Sequence of chain 1.C:
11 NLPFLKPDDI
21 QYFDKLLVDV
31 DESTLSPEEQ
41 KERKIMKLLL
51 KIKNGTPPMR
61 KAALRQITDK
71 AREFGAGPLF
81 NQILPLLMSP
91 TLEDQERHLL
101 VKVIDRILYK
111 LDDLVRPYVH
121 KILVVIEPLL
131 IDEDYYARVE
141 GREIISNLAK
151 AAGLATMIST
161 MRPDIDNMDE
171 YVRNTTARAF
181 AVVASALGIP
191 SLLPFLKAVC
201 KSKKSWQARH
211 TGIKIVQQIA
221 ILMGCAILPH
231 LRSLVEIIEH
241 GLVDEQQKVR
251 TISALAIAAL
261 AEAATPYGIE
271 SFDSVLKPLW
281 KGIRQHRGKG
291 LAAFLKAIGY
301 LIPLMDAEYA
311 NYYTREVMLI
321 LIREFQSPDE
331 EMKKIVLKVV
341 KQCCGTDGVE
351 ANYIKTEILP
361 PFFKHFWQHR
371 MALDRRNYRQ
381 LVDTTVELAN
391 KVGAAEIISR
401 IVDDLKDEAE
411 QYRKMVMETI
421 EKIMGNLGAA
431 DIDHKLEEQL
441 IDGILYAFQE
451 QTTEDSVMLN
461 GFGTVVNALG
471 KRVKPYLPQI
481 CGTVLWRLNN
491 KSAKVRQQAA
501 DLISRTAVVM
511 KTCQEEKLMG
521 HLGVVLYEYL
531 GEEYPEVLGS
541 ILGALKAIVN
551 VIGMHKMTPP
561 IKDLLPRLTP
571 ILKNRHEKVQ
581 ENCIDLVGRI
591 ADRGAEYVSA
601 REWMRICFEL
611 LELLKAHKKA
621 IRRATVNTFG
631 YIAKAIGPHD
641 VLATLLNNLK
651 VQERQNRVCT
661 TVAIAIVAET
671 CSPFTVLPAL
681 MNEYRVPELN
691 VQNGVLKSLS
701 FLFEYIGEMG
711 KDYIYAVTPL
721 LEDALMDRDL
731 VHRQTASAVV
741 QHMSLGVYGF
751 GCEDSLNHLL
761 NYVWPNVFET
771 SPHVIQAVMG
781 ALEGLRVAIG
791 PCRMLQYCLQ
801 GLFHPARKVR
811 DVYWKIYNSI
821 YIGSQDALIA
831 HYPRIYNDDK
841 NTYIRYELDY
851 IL

Binding-site contacts:
Ligand atom C5 contacts residue TYR46 of chain 1.D at 3.6 Å (hydrophobic).
Ligand atom C21 contacts residue TYR46 of chain 1.D at 3.7 Å (hydrophobic).
Ligand atom O5 contacts residue LYS39 of chain 1.D at 3.0 Å (salt-bridge).
Ligand atom O3 contacts residue LYS615 of chain 1.C at 3.3 Å.
Ligand atom C9 contacts residue CYS659 of chain 1.C at 3.8 Å (hydrophobic).
Ligand atom C20 contacts residue LYS35 of chain 1.D at 3.9 Å.
Ligand atom C9 contacts residue LYS615 of chain 1.C at 3.9 Å.
Ligand atom C1 contacts residue LEU614 of chain 1.C at 3.2 Å (hydrophobic).
Ligand atom C9 contacts residue LEU614 of chain 1.C at 3.5 Å (hydrophobic).
Ligand atom O4 contacts residue TYR46 of chain 1.D at 2.7 Å (h-bond).
Ligand atom C11 contacts residue TYR46 of chain 1.D at 3.8 Å (hydrophobic).
Ligand atom C19 contacts residue TYR46 of chain 1.D at 3.5 Å (hydrophobic).
Ligand atom O2 contacts residue TYR46 of chain 1.D at 3.3 Å (h-bond).
Ligand atom C24 contacts residue CYS36 of chain 1.D at 3.4 Å (hydrophobic).
Ligand atom C17 contacts residue HIS617 of chain 1.C at 3.6 Å.
Ligand atom C8 contacts residue VAL658 of chain 1.C at 3.7 Å (hydrophobic).
Ligand atom C12 contacts residue ARG622 of chain 1.C at 3.9 Å.
Ligand atom O4 contacts residue LYS39 of chain 1.D at 3.0 Å (salt-bridge).
Ligand atom C21 contacts residue CYS36 of chain 1.D at 3.0 Å (hydrophobic).
Ligand atom C23 contacts residue ILE70 of chain 1.D at 3.7 Å (hydrophobic).
Ligand atom C21 contacts residue LYS39 of chain 1.D at 3.9 Å.
Ligand atom N contacts residue LEU614 of chain 1.C at 3.0 Å (h-bond).
Ligand atom C23 contacts residue LYS39 of chain 1.D at 3.8 Å.
Ligand atom C contacts residue LEU614 of chain 1.C at 3.6 Å (hydrophobic).
Ligand atom O4 contacts residue CYS36 of chain 1.D at 3.5 Å (h-bond).
Ligand atom C23 contacts residue CYS36 of chain 1.D at 1.8 Å (hydrophobic).
Ligand atom C22 contacts residue LYS39 of chain 1.D at 3.7 Å.
Ligand atom C2 contacts residue ARG622 of chain 1.C at 3.6 Å.
Ligand atom C6 contacts residue ARG623 of chain 1.C at 3.3 Å.
Ligand atom C18 contacts residue TYR46 of chain 1.D at 3.4 Å (hydrophobic).
Ligand atom C12 contacts residue TYR46 of chain 1.D at 3.6 Å (hydrophobic).
Ligand atom C1 contacts residue ARG622 of chain 1.C at 3.5 Å.
Ligand atom O3 contacts residue LEU614 of chain 1.C at 3.6 Å.
Ligand atom C19 contacts residue LYS35 of chain 1.D at 3.5 Å.
Ligand atom C22 contacts residue CYS36 of chain 1.D at 2.8 Å (hydrophobic).
Ligand atom C21 contacts residue LYS35 of chain 1.D at 3.6 Å.
Ligand atom C16 contacts residue TYR46 of chain 1.D at 3.7 Å (hydrophobic).
Ligand atom O2 contacts residue ARG622 of chain 1.C at 3.1 Å (salt-bridge).
Ligand atom C9 contacts residue VAL658 of chain 1.C at 3.9 Å (hydrophobic).
Ligand atom C14 contacts residue LYS615 of chain 1.C at 3.8 Å.

This protein binds this small molecule.
Small molecule (SMILES): CO[C@]1(C)C[C@](C)(O)[C@H](O)[C@@H](/C=C/C(C)=C/C[C@@H]2O[C@H](C)[C@H](NC(=O)/C=C\[C@H](C)OC(C)=O)C[C@@H]2C)O1

Sequence of chain 1.D:
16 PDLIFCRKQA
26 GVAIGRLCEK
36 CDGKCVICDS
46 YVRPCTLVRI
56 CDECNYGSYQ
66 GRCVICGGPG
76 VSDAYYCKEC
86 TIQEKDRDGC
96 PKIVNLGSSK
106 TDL